The small molecule below binds the protein below.
Small molecule (SMILES): CC(=O)N[C@@H]1[C@@H](O)[C@H](O)[C@@H](CO)O[C@H]1O

Binding-site contacts:
Ligand atom O6 contacts residue GLN804 of chain 1.A at 3.2 Å (h-bond).
Ligand atom C5 contacts residue SER803 of chain 1.A at 3.4 Å.
Ligand atom C1 contacts residue SER803 of chain 1.A at 3.3 Å.
Ligand atom O6 contacts residue SER803 of chain 1.A at 3.4 Å (h-bond).
Ligand atom C6 contacts residue SER803 of chain 1.A at 4.0 Å.
Ligand atom C4 contacts residue ASN801 of chain 1.A at 4.2 Å.
Ligand atom C2 contacts residue ASN801 of chain 1.A at 2.5 Å.
Ligand atom C1 contacts residue ASN801 of chain 1.A at 1.4 Å.
Ligand atom O5 contacts residue ASN801 of chain 1.A at 2.3 Å (h-bond).
Ligand atom O5 contacts residue SER803 of chain 1.A at 3.2 Å (h-bond).
Ligand atom C5 contacts residue ASN801 of chain 1.A at 3.6 Å.
Ligand atom O7 contacts residue ASN801 of chain 1.A at 3.7 Å.
Ligand atom C7 contacts residue ASN801 of chain 1.A at 3.5 Å.
Ligand atom C3 contacts residue ASN801 of chain 1.A at 3.8 Å.
Ligand atom C6 contacts residue GLN804 of chain 1.A at 4.3 Å.
Ligand atom N2 contacts residue ASN801 of chain 1.A at 3.0 Å (h-bond).

Sequence of chain 1.A:
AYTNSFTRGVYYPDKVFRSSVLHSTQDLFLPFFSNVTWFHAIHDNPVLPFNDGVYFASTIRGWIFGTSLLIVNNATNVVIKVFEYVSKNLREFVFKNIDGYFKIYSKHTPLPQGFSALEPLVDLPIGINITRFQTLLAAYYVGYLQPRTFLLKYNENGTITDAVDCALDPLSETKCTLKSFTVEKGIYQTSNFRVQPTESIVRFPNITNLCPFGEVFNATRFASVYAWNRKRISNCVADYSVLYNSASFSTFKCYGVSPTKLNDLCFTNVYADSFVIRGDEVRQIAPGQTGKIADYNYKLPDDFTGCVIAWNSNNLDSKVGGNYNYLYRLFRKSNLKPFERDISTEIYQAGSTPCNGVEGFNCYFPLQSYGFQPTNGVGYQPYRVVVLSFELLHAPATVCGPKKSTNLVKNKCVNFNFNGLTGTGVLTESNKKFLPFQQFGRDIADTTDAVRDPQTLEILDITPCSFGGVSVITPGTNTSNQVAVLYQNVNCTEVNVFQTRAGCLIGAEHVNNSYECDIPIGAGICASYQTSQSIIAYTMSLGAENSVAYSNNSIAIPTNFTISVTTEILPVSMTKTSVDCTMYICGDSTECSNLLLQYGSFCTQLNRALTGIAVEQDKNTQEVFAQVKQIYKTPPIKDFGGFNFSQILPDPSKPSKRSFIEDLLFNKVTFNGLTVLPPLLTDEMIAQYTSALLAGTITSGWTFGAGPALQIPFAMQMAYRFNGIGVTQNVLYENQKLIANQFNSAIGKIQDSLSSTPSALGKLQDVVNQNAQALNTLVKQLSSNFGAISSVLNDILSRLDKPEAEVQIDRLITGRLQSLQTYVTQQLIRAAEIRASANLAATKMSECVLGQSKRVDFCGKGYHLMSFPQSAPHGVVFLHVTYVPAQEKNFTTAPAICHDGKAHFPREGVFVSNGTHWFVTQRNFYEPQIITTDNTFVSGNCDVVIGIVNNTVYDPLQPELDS